Sequence of chain 1.B:
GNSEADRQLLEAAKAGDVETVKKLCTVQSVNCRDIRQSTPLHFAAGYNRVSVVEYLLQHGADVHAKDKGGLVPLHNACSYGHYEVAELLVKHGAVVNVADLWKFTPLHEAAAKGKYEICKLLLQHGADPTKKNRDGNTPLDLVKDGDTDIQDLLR

The protein below binds the small molecule below.
Small molecule (SMILES): CC[C@H](C)[C@H](NC(=O)[C@@H]1CCCN1C(=O)[C@@H]1CCCN1C(=O)[C@@H]1CCCN1C(=O)[C@H](CCCN=C(N)N)NC(=O)[C@H](CCC(N)=O)NC(=O)[C@@H](N)CC(C)C)C(=O)NCC(=O)N[C@@H](CCC(N)=O)C(=O)N[C@@H](CO)C(=O)N[C@@H](Cc1ccccc1)C(=O)N[C@@H](CCCN=C(N)N)C(=O)N[C@@H](CO)C(N)=O

Binding-site contacts:
Ligand atom CA contacts residue TYR85 of chain 1.B at 3.5 Å (hydrophobic).
Ligand atom O contacts residue TYR85 of chain 1.B at 3.5 Å.
Ligand atom O contacts residue TYR85 of chain 1.B at 2.5 Å (h-bond).
Ligand atom CZ contacts residue ASP105 of chain 1.B at 3.3 Å.
Ligand atom NE contacts residue ASN53 of chain 1.B at 3.5 Å (h-bond).
Ligand atom CA contacts residue GLY51 of chain 1.B at 3.3 Å.
Ligand atom OG contacts residue LYS120 of chain 1.B at 3.0 Å (salt-bridge).
Ligand atom NH1 contacts residue ASP105 of chain 1.B at 2.9 Å (salt-bridge).
Ligand atom CA contacts residue LEU76 of chain 1.B at 3.6 Å (hydrophobic).
Ligand atom O contacts residue GLY51 of chain 1.B at 3.4 Å.
Ligand atom N contacts residue GLY51 of chain 1.B at 3.1 Å (h-bond).
Ligand atom CG2 contacts residue PHE48 of chain 1.B at 3.6 Å (hydrophobic).
Ligand atom NH1 contacts residue GLU114 of chain 1.B at 2.8 Å (salt-bridge).
Ligand atom CD2 contacts residue ASP140 of chain 1.B at 3.4 Å.
Ligand atom C contacts residue TYR85 of chain 1.B at 3.5 Å (hydrophobic).
Ligand atom N contacts residue ASN81 of chain 1.B at 3.4 Å (h-bond).
Ligand atom OG contacts residue TYR85 of chain 1.B at 3.6 Å (h-bond).
Ligand atom NH2 contacts residue GLU114 of chain 1.B at 3.1 Å (salt-bridge).
Ligand atom O contacts residue ASN81 of chain 1.B at 2.9 Å (h-bond).
Ligand atom CG1 contacts residue SER43 of chain 1.B at 3.5 Å.
Ligand atom O contacts residue HIS87 of chain 1.B at 2.9 Å (h-bond).
Ligand atom CA contacts residue SO41 of chain 1.Y at 3.4 Å.
Ligand atom O contacts residue HIS87 of chain 1.B at 3.3 Å.
Ligand atom C contacts residue ARG41 of chain 1.B at 3.2 Å.
Ligand atom C contacts residue TYR85 of chain 1.B at 3.6 Å (hydrophobic).
Ligand atom O contacts residue GLY51 of chain 1.B at 3.3 Å (h-bond).
Ligand atom CB contacts residue ARG41 of chain 1.B at 3.4 Å.
Ligand atom CA contacts residue TYR85 of chain 1.B at 3.6 Å (hydrophobic).
Ligand atom NE contacts residue ASP105 of chain 1.B at 2.8 Å (salt-bridge).
Ligand atom NH1 contacts residue LEU76 of chain 1.B at 3.6 Å.
Ligand atom O contacts residue TYR85 of chain 1.B at 3.5 Å.
Ligand atom N contacts residue SO41 of chain 1.Y at 2.8 Å (h-bond).
Ligand atom OE1 contacts residue TYR52 of chain 1.B at 3.5 Å.
Ligand atom CZ contacts residue GLU114 of chain 1.B at 3.4 Å.
Ligand atom O contacts residue ARG41 of chain 1.B at 2.2 Å (salt-bridge).
Ligand atom N contacts residue TYR85 of chain 1.B at 3.6 Å.
Ligand atom OG contacts residue SO41 of chain 1.Y at 2.7 Å (h-bond).
Ligand atom CB contacts residue SO41 of chain 1.Y at 3.5 Å.
Ligand atom C contacts residue SO41 of chain 1.Y at 3.6 Å.
Ligand atom O contacts residue TYR85 of chain 1.B at 3.5 Å.